Binding-site contacts:
Ligand atom C7 contacts residue ASN707 of chain 1.C at 3.4 Å.
Ligand atom O5 contacts residue ASP794 of chain 1.A at 3.2 Å (salt-bridge).
Ligand atom C4 contacts residue ASN707 of chain 1.C at 4.2 Å.
Ligand atom C2 contacts residue ASN707 of chain 1.C at 2.5 Å.
Ligand atom O7 contacts residue ILE1128 of chain 1.C at 4.5 Å.
Ligand atom O6 contacts residue ILE792 of chain 1.A at 3.8 Å.
Ligand atom C6 contacts residue ASP794 of chain 1.A at 3.5 Å.
Ligand atom O7 contacts residue ASN707 of chain 1.C at 3.2 Å (h-bond).
Ligand atom C3 contacts residue ASN707 of chain 1.C at 3.8 Å.
Ligand atom C8 contacts residue GLY1129 of chain 1.C at 3.9 Å.
Ligand atom C1 contacts residue ASN707 of chain 1.C at 1.4 Å.
Ligand atom C5 contacts residue ASP794 of chain 1.A at 4.0 Å.
Ligand atom O6 contacts residue ASP794 of chain 1.A at 2.7 Å (salt-bridge).
Ligand atom O5 contacts residue ASN707 of chain 1.C at 2.3 Å (h-bond).
Ligand atom C5 contacts residue ASN707 of chain 1.C at 3.7 Å.
Ligand atom N2 contacts residue ASN707 of chain 1.C at 3.0 Å (h-bond).
Ligand atom C1 contacts residue ASP794 of chain 1.A at 4.3 Å.

Sequence of chain 1.A:
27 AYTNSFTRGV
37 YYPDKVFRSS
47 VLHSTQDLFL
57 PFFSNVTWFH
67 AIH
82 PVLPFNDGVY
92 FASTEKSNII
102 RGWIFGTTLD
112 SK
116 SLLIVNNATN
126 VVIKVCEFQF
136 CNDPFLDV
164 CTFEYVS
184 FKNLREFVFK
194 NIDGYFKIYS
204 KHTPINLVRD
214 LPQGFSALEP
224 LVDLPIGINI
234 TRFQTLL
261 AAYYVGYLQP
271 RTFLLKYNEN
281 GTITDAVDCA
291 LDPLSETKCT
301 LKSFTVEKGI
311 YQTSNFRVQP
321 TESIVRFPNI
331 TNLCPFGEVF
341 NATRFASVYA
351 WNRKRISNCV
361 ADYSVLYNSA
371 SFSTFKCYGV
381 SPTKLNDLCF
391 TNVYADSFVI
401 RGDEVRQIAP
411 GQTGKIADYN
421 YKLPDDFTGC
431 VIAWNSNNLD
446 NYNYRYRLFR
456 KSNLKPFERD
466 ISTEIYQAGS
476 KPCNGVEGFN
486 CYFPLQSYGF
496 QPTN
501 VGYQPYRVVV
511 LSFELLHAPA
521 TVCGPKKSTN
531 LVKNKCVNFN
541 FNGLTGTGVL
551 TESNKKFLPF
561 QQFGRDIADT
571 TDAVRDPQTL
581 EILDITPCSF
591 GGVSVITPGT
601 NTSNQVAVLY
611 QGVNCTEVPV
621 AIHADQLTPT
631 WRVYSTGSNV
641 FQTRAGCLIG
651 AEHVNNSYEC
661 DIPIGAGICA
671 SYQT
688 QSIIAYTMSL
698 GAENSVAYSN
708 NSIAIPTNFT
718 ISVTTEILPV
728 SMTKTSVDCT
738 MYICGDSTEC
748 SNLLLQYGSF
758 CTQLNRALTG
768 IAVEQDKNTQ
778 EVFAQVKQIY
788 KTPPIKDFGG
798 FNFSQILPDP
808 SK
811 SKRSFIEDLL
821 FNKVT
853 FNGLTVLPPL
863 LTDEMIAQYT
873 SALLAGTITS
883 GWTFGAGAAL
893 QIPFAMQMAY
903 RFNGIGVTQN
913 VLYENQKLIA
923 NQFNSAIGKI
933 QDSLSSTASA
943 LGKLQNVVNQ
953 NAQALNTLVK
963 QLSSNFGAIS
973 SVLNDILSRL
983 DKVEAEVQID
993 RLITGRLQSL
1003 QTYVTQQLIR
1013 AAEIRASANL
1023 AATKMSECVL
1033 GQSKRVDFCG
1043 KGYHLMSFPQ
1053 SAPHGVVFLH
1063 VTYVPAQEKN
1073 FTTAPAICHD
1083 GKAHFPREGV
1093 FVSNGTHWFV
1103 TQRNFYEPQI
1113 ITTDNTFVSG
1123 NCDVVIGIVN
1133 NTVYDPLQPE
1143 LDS

A protein and the small-molecule ligand that binds it are described below.
Small molecule (SMILES): CC(=O)N[C@@H]1[C@@H](O)[C@H](O)[C@@H](CO)O[C@H]1O

Sequence of chain 1.C:
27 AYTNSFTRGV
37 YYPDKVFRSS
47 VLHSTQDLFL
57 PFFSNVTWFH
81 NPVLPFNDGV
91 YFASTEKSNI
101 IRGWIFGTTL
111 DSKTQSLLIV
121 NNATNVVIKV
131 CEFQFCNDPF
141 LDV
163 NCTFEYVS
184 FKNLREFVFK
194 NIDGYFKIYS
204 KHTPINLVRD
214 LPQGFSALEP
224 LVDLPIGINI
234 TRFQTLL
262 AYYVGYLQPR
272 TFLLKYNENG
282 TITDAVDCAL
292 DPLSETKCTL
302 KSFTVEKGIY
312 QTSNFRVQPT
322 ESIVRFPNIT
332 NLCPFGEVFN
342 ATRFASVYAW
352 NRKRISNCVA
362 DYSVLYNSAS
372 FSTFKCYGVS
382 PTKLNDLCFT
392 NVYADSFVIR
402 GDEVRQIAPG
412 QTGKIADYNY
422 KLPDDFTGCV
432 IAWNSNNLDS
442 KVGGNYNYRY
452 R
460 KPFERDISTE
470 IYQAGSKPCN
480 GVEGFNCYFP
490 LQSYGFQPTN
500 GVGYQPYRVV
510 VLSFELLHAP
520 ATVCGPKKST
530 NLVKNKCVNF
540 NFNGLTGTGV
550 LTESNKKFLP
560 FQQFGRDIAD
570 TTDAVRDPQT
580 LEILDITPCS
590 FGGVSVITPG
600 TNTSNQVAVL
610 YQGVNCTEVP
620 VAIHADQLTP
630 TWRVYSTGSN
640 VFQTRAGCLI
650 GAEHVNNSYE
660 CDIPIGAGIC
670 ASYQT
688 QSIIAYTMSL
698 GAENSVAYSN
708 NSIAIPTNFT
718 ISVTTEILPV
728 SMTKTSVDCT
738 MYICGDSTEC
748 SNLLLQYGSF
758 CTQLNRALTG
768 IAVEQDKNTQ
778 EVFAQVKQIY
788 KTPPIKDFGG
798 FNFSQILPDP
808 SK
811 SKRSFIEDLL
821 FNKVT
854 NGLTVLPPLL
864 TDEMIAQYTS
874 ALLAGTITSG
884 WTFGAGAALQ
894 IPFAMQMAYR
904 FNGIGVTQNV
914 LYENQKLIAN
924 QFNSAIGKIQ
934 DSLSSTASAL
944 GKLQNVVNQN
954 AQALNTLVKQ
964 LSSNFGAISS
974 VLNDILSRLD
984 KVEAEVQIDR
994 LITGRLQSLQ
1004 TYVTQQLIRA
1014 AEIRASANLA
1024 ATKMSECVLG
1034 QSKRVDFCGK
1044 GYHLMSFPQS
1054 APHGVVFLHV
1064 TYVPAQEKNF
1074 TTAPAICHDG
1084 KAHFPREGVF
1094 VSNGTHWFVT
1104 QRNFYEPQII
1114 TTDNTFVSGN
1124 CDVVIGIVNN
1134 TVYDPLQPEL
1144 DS